Sequence of chain 1.A:
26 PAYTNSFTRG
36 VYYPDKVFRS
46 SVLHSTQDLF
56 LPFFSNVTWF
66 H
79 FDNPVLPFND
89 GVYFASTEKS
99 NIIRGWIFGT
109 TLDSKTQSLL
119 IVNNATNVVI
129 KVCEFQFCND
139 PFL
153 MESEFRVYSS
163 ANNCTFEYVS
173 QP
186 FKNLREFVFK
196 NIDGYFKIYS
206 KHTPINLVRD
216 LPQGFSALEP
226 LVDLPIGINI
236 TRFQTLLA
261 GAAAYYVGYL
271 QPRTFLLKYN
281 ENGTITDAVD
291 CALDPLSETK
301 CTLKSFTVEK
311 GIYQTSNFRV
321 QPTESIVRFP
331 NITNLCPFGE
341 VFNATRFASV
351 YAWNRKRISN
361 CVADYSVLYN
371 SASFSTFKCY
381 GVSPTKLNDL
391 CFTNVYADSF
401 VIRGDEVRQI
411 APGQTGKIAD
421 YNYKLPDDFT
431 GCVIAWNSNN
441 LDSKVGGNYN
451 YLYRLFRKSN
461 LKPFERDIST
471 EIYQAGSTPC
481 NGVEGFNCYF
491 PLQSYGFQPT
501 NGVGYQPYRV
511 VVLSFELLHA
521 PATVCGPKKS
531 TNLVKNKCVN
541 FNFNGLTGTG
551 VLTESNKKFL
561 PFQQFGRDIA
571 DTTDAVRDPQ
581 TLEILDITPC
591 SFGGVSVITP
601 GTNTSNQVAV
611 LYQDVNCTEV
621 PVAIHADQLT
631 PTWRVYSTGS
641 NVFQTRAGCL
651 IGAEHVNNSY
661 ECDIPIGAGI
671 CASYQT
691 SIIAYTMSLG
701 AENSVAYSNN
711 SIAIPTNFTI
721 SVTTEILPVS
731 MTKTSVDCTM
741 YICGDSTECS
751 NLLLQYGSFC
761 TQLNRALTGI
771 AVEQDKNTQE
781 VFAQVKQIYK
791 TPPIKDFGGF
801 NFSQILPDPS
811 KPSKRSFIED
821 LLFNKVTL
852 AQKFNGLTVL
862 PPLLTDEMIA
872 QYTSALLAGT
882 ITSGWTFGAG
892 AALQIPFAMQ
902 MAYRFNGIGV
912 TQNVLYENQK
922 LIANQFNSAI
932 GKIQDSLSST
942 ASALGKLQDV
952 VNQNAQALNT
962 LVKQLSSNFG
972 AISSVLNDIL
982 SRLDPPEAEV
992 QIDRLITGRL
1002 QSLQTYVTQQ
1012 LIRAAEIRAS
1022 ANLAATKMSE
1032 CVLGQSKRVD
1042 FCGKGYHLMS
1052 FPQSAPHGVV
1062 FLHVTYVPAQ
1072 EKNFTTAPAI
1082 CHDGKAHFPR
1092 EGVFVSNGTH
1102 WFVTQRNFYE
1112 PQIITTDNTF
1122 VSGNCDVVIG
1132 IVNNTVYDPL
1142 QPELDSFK

This small molecule binds to this protein.
Small molecule (SMILES): CC(=O)N[C@H]1[C@H](O[C@H]2[C@H](O)[C@@H](NC(C)=O)CO[C@@H]2CO)O[C@H](CO)[C@@H](O)[C@@H]1O

Binding-site contacts:
Ligand atom O7 contacts residue ASN331 of chain 1.A at 4.0 Å.
Ligand atom C4 contacts residue ASN331 of chain 1.A at 4.2 Å.
Ligand atom N2 contacts residue ASN331 of chain 1.A at 2.7 Å (h-bond).
Ligand atom N2 contacts residue GLN580 of chain 1.A at 2.9 Å (h-bond).
Ligand atom C8 contacts residue ASN331 of chain 1.A at 3.5 Å.
Ligand atom O5 contacts residue ASN331 of chain 1.A at 2.4 Å (h-bond).
Ligand atom C2 contacts residue GLN580 of chain 1.A at 3.8 Å.
Ligand atom C3 contacts residue ASN331 of chain 1.A at 3.9 Å.
Ligand atom C1 contacts residue ASN331 of chain 1.A at 1.4 Å.
Ligand atom C1 contacts residue GLN580 of chain 1.A at 4.2 Å.
Ligand atom C2 contacts residue ASN331 of chain 1.A at 2.5 Å.
Ligand atom C8 contacts residue THR581 of chain 1.A at 4.3 Å.
Ligand atom C8 contacts residue GLN580 of chain 1.A at 3.6 Å.
Ligand atom C5 contacts residue ASN331 of chain 1.A at 3.7 Å.
Ligand atom C3 contacts residue GLN580 of chain 1.A at 3.8 Å.
Ligand atom O3 contacts residue GLN580 of chain 1.A at 4.1 Å.
Ligand atom C7 contacts residue ASN331 of chain 1.A at 3.2 Å.
Ligand atom C8 contacts residue PRO579 of chain 1.A at 3.8 Å (hydrophobic).
Ligand atom C8 contacts residue LEU582 of chain 1.A at 3.8 Å (hydrophobic).
Ligand atom C7 contacts residue GLN580 of chain 1.A at 3.7 Å.